Sequence of chain 1.A:
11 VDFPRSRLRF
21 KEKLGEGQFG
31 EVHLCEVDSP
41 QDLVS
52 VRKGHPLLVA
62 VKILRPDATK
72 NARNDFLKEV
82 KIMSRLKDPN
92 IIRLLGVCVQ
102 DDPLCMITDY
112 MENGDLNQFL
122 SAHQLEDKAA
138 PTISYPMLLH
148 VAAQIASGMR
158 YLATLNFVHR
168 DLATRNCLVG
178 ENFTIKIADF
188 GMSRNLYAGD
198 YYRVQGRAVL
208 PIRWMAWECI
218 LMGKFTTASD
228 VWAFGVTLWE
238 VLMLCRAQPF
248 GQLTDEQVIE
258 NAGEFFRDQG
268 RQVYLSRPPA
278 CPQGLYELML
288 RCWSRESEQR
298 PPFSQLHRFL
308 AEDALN

Binding-site contacts:
Ligand atom O11 contacts residue ALA185 of chain 1.A at 3.5 Å.
Ligand atom O11 contacts residue PHE187 of chain 1.A at 3.6 Å (h-bond).
Ligand atom C15 contacts residue LYS63 of chain 1.A at 3.5 Å.
Ligand atom C18 contacts residue PHE187 of chain 1.A at 3.3 Å (hydrophobic).
Ligand atom C29 contacts residue GLU80 of chain 1.A at 3.2 Å.
Ligand atom N32 contacts residue MET84 of chain 1.A at 3.3 Å (h-bond).
Ligand atom C26 contacts residue LEU175 of chain 1.A at 3.8 Å (hydrophobic).
Ligand atom N28 contacts residue TYR111 of chain 1.A at 3.8 Å.
Ligand atom C15 contacts residue MET107 of chain 1.A at 3.4 Å (hydrophobic).
Ligand atom C16 contacts residue LYS63 of chain 1.A at 3.5 Å.
Ligand atom C8 contacts residue GLU80 of chain 1.A at 3.5 Å.
Ligand atom C15 contacts residue ALA61 of chain 1.A at 3.5 Å (hydrophobic).
Ligand atom C30 contacts residue ASP186 of chain 1.A at 3.4 Å.
Ligand atom O19 contacts residue VAL32 of chain 1.A at 3.3 Å.
Ligand atom C30 contacts residue MET84 of chain 1.A at 3.5 Å (hydrophobic).
Ligand atom C22 contacts residue LEU175 of chain 1.A at 3.7 Å (hydrophobic).
Ligand atom N27 contacts residue MET112 of chain 1.A at 2.9 Å (h-bond).
Ligand atom C26 contacts residue ALA61 of chain 1.A at 3.5 Å (hydrophobic).
Ligand atom O19 contacts residue PHE187 of chain 1.A at 3.5 Å.
Ligand atom C15 contacts residue THR109 of chain 1.A at 3.4 Å.
Ligand atom C33 contacts residue MET84 of chain 1.A at 3.7 Å (hydrophobic).
Ligand atom O31 contacts residue ASP186 of chain 1.A at 3.4 Å (salt-bridge).
Ligand atom C29 contacts residue ASP186 of chain 1.A at 3.6 Å.
Ligand atom C14 contacts residue MET107 of chain 1.A at 3.7 Å (hydrophobic).
Ligand atom C5 contacts residue PHE187 of chain 1.A at 3.6 Å (hydrophobic).
Ligand atom C10 contacts residue ASP186 of chain 1.A at 3.7 Å.
Ligand atom C16 contacts residue THR109 of chain 1.A at 3.6 Å.
Ligand atom N32 contacts residue ASP186 of chain 1.A at 3.8 Å.
Ligand atom N27 contacts residue TYR111 of chain 1.A at 3.5 Å.
Ligand atom N6 contacts residue PHE187 of chain 1.A at 3.4 Å.
Ligand atom O31 contacts residue ILE93 of chain 1.A at 3.6 Å.
Ligand atom C1 contacts residue PHE187 of chain 1.A at 3.6 Å (hydrophobic).
Ligand atom C17 contacts residue LYS63 of chain 1.A at 3.8 Å.
Ligand atom N28 contacts residue MET112 of chain 1.A at 3.3 Å (h-bond).
Ligand atom N9 contacts residue GLU80 of chain 1.A at 3.2 Å (salt-bridge).
Ligand atom C25 contacts residue PHE187 of chain 1.A at 3.6 Å (hydrophobic).
Ligand atom O11 contacts residue ASP186 of chain 1.A at 2.9 Å (salt-bridge).
Ligand atom O31 contacts residue ALA185 of chain 1.A at 3.2 Å.
Ligand atom C14 contacts residue THR109 of chain 1.A at 3.6 Å.
Ligand atom C26 contacts residue ASP110 of chain 1.A at 3.7 Å.

The small molecule below binds the protein below.
Small molecule (SMILES): CNC(=O)CN1CN(c2ccccc2)C2(CCN(C(=O)c3ccc4n[nH]cc4c3)CC2)C1=O